Sequence of chain 1.D:
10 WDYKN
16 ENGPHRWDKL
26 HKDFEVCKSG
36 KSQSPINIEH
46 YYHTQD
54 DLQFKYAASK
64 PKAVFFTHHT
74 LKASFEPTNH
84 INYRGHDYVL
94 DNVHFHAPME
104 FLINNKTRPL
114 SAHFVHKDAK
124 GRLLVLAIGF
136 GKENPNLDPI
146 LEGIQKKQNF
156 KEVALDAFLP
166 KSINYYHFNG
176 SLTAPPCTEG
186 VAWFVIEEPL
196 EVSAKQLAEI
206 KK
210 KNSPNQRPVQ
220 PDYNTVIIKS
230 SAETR

Binding-site contacts:
Ligand atom N2 contacts residue HIS99 of chain 1.D at 4.0 Å.
Ligand atom O1 contacts residue HIS97 of chain 1.D at 3.6 Å (h-bond).
Ligand atom N3 contacts residue TYR12 of chain 1.D at 4.2 Å.
Ligand atom O1 contacts residue ZN1 of chain 1.R at 3.8 Å.
Ligand atom C2 contacts residue TRP10 of chain 1.D at 4.1 Å (hydrophobic).
Ligand atom C1 contacts residue HIS97 of chain 1.D at 3.9 Å.
Ligand atom O2 contacts residue ZN1 of chain 1.R at 4.3 Å.
Ligand atom S2 contacts residue HIS97 of chain 1.D at 4.0 Å.
Ligand atom C2 contacts residue HIS71 of chain 1.D at 3.6 Å.
Ligand atom N2 contacts residue ALA179 of chain 1.D at 2.8 Å.
Ligand atom N3 contacts residue TRP10 of chain 1.D at 3.5 Å.
Ligand atom N4 contacts residue THR73 of chain 1.D at 3.8 Å.
Ligand atom O2 contacts residue ALA179 of chain 1.D at 3.0 Å (h-bond).
Ligand atom S1 contacts residue LEU177 of chain 1.D at 4.2 Å.
Ligand atom S1 contacts residue ALA179 of chain 1.D at 4.2 Å.
Ligand atom O2 contacts residue LEU177 of chain 1.D at 3.4 Å.
Ligand atom O2 contacts residue THR178 of chain 1.D at 2.8 Å (h-bond).
Ligand atom S1 contacts residue HIS97 of chain 1.D at 3.8 Å.
Ligand atom N4 contacts residue TRP10 of chain 1.D at 4.2 Å.
Ligand atom N1 contacts residue THR178 of chain 1.D at 2.8 Å (h-bond).
Ligand atom N3 contacts residue ALA179 of chain 1.D at 3.2 Å.
Ligand atom N4 contacts residue THR70 of chain 1.D at 3.5 Å (h-bond).
Ligand atom N3 contacts residue HIS71 of chain 1.D at 4.0 Å.
Ligand atom N2 contacts residue ZN1 of chain 1.R at 4.2 Å.
Ligand atom O1 contacts residue LEU177 of chain 1.D at 3.7 Å.
Ligand atom N2 contacts residue TRP10 of chain 1.D at 4.3 Å.
Ligand atom S1 contacts residue ZN1 of chain 1.R at 3.3 Å.
Ligand atom N1 contacts residue ZN1 of chain 1.R at 1.9 Å.
Ligand atom C1 contacts residue ZN1 of chain 1.R at 3.7 Å.
Ligand atom O1 contacts residue VAL118 of chain 1.D at 4.4 Å.
Ligand atom N3 contacts residue HIS99 of chain 1.D at 4.4 Å.
Ligand atom C2 contacts residue ALA179 of chain 1.D at 4.3 Å (hydrophobic).
Ligand atom N1 contacts residue HIS116 of chain 1.D at 3.7 Å.
Ligand atom N1 contacts residue HIS97 of chain 1.D at 3.2 Å (h-bond).
Ligand atom N4 contacts residue HIS71 of chain 1.D at 2.6 Å (h-bond).
Ligand atom S1 contacts residue THR178 of chain 1.D at 3.7 Å.
Ligand atom N2 contacts residue TYR12 of chain 1.D at 4.3 Å.
Ligand atom C1 contacts residue ALA179 of chain 1.D at 3.5 Å (hydrophobic).
Ligand atom N1 contacts residue HIS99 of chain 1.D at 3.6 Å (h-bond).
Ligand atom C2 contacts residue THR73 of chain 1.D at 4.3 Å.

The protein below binds the small molecule below.
Small molecule (SMILES): Nc1nnc(S(N)(=O)=O)s1